This small molecule binds to this protein.
Small molecule (SMILES): CC(C)[C@@H](C=O)NC(=O)[C@H](C)OC(=O)[C@H](NC(=O)[C@H](O)C(C)C)C(C)C

Binding-site contacts:
Ligand atom CG2 contacts residue LEU220 of chain 1.A at 3.3 Å (hydrophobic).
Ligand atom CB contacts residue ALA47 of chain 1.A at 3.9 Å (hydrophobic).
Ligand atom O contacts residue HIS273 of chain 1.A at 3.3 Å.
Ligand atom CG2 contacts residue ARG193 of chain 1.A at 4.4 Å.
Ligand atom CA contacts residue PHE161 of chain 1.A at 3.4 Å (hydrophobic).
Ligand atom N contacts residue PHE161 of chain 1.A at 2.8 Å.
Ligand atom O contacts residue PRO46 of chain 1.A at 3.8 Å.
Ligand atom CA contacts residue HIS273 of chain 1.A at 4.2 Å.
Ligand atom C contacts residue PHE161 of chain 1.A at 4.0 Å (hydrophobic).
Ligand atom CB contacts residue ALA274 of chain 1.A at 4.5 Å (hydrophobic).
Ligand atom C contacts residue LEU112 of chain 1.A at 3.3 Å (hydrophobic).
Ligand atom C contacts residue PHE161 of chain 1.A at 3.9 Å (hydrophobic).
Ligand atom CA contacts residue HIS273 of chain 1.A at 4.1 Å.
Ligand atom CA contacts residue DPP111 of chain 1.A at 2.4 Å.
Ligand atom N contacts residue DPP111 of chain 1.A at 3.1 Å (h-bond).
Ligand atom CG1 contacts residue SER223 of chain 1.A at 4.3 Å.
Ligand atom OE contacts residue PHE161 of chain 1.A at 4.4 Å.
Ligand atom CB contacts residue DPP111 of chain 1.A at 3.7 Å.
Ligand atom C contacts residue DPP111 of chain 1.A at 1.3 Å.
Ligand atom CB contacts residue HIS110 of chain 1.A at 4.2 Å.
Ligand atom C contacts residue HIS273 of chain 1.A at 4.0 Å.
Ligand atom O contacts residue DPP111 of chain 1.A at 4.2 Å.
Ligand atom C contacts residue DPP111 of chain 1.A at 3.9 Å.
Ligand atom C contacts residue GLN216 of chain 1.A at 4.0 Å.
Ligand atom O contacts residue ALA47 of chain 1.A at 3.1 Å (h-bond).
Ligand atom C contacts residue ALA47 of chain 1.A at 4.2 Å (hydrophobic).
Ligand atom CG1 contacts residue DPP111 of chain 1.A at 4.0 Å.
Ligand atom O contacts residue LEU112 of chain 1.A at 2.9 Å (h-bond).
Ligand atom N contacts residue HIS273 of chain 1.A at 4.2 Å.
Ligand atom CB contacts residue HIS273 of chain 1.A at 3.5 Å.
Ligand atom O contacts residue GLN216 of chain 1.A at 2.8 Å (h-bond).
Ligand atom CA contacts residue PHE161 of chain 1.A at 4.0 Å (hydrophobic).
Ligand atom O contacts residue PHE161 of chain 1.A at 3.7 Å.
Ligand atom O contacts residue DPP111 of chain 1.A at 2.3 Å (h-bond).
Ligand atom C contacts residue PRO46 of chain 1.A at 4.3 Å (hydrophobic).
Ligand atom CG1 contacts residue LEU220 of chain 1.A at 4.2 Å (hydrophobic).
Ligand atom CG1 contacts residue MET165 of chain 1.A at 4.5 Å (hydrophobic).
Ligand atom OE contacts residue GLN216 of chain 1.A at 4.4 Å.
Ligand atom CB contacts residue LEU220 of chain 1.A at 4.0 Å (hydrophobic).
Ligand atom C contacts residue HIS273 of chain 1.A at 3.8 Å.

Sequence of chain 1.A:
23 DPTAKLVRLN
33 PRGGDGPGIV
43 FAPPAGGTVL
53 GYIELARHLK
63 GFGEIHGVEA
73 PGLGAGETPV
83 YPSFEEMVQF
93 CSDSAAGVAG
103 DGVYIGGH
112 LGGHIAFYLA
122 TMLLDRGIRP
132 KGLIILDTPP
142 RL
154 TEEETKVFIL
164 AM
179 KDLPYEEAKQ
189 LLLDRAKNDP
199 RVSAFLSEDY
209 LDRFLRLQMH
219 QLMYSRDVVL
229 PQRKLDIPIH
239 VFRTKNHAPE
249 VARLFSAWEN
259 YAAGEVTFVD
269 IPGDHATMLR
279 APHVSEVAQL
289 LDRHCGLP